This protein binds this small molecule.
Small molecule (SMILES): O=P(O)(O)OC[C@H]1O[C@](O)(COP(=O)(O)O)[C@@H](O)[C@@H]1O

Binding-site contacts:
Ligand atom O3P contacts residue TRP398 of chain 1.E at 2.6 Å (h-bond).
Ligand atom O1 contacts residue GLY434 of chain 1.E at 3.7 Å.
Ligand atom P2 contacts residue SER353 of chain 1.E at 3.6 Å.
Ligand atom O2P contacts residue GLY434 of chain 1.E at 2.9 Å (h-bond).
Ligand atom O6P contacts residue SER435 of chain 1.E at 3.2 Å (h-bond).
Ligand atom O5P contacts residue THR348 of chain 1.E at 3.7 Å.
Ligand atom O6P contacts residue SER353 of chain 1.E at 3.6 Å (h-bond).
Ligand atom O3 contacts residue ARG432 of chain 1.E at 2.7 Å (salt-bridge).
Ligand atom C6 contacts residue LEU347 of chain 1.E at 3.7 Å (hydrophobic).
Ligand atom O5 contacts residue LEU347 of chain 1.E at 3.8 Å.
Ligand atom O5P contacts residue THR350 of chain 1.E at 2.6 Å (h-bond).
Ligand atom O2 contacts residue GLY430 of chain 1.E at 3.6 Å.
Ligand atom O4P contacts residue THR348 of chain 1.E at 2.5 Å (h-bond).
Ligand atom O3P contacts residue ARG405 of chain 1.E at 2.9 Å (salt-bridge).
Ligand atom O6 contacts residue THR349 of chain 1.E at 3.0 Å (h-bond).
Ligand atom O3 contacts residue TRP398 of chain 1.E at 3.6 Å.
Ligand atom O4 contacts residue TYR437 of chain 1.E at 2.9 Å (h-bond).
Ligand atom P2 contacts residue THR348 of chain 1.E at 3.5 Å.
Ligand atom O4 contacts residue GLY434 of chain 1.E at 2.5 Å (h-bond).
Ligand atom O2 contacts residue LEU347 of chain 1.E at 3.5 Å.
Ligand atom P1 contacts residue ARG405 of chain 1.E at 3.6 Å.
Ligand atom O4 contacts residue GLY436 of chain 1.E at 3.7 Å.
Ligand atom O5P contacts residue THR349 of chain 1.E at 3.4 Å (h-bond).
Ligand atom P2 contacts residue SER435 of chain 1.E at 3.5 Å.
Ligand atom O1P contacts residue ARG405 of chain 1.E at 2.6 Å (salt-bridge).
Ligand atom C5 contacts residue GLY434 of chain 1.E at 3.4 Å.
Ligand atom C6 contacts residue SER353 of chain 1.E at 3.7 Å.
Ligand atom C3 contacts residue ARG432 of chain 1.E at 3.3 Å.
Ligand atom P2 contacts residue THR349 of chain 1.E at 3.7 Å.
Ligand atom O4 contacts residue THR438 of chain 1.E at 3.5 Å (h-bond).
Ligand atom O6P contacts residue GLY436 of chain 1.E at 2.9 Å (h-bond).
Ligand atom C6 contacts residue THR438 of chain 1.E at 3.4 Å.
Ligand atom O6 contacts residue THR348 of chain 1.E at 3.5 Å.
Ligand atom O3 contacts residue GLY430 of chain 1.E at 3.2 Å.
Ligand atom O2P contacts residue PRO433 of chain 1.E at 3.7 Å.
Ligand atom C4 contacts residue GLY434 of chain 1.E at 3.3 Å.
Ligand atom O5P contacts residue SER435 of chain 1.E at 2.8 Å (h-bond).
Ligand atom O4P contacts residue SER353 of chain 1.E at 2.7 Å (h-bond).
Ligand atom O4P contacts residue ARG352 of chain 1.E at 3.8 Å.
Ligand atom C3 contacts residue GLY434 of chain 1.E at 3.5 Å.

Sequence of chain 1.E:
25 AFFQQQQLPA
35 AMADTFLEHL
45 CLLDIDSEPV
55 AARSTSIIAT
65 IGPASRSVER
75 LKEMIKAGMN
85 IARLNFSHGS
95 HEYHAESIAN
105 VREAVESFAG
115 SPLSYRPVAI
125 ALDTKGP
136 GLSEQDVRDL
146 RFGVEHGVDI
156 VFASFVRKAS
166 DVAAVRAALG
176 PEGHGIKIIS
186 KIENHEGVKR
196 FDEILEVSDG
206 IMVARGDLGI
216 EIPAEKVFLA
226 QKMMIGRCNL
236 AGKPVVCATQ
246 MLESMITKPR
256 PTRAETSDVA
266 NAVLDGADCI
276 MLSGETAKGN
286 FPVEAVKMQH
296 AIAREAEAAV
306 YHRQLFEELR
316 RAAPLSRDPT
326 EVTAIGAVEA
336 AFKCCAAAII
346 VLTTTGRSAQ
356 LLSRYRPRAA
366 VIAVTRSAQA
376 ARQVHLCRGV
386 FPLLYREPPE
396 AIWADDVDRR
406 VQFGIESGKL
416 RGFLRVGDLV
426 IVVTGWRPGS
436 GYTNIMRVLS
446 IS